The protein below binds the small molecule below.
Small molecule (SMILES): OCC[C@H]1CCCC(=C(c2ccc(O)cc2)c2ccc(O)cc2)C1

Binding-site contacts:
Ligand atom O21 contacts residue MET46 of chain 1.A at 3.2 Å.
Ligand atom O21 contacts residue LEU228 of chain 1.A at 3.5 Å.
Ligand atom C09 contacts residue GLU56 of chain 1.A at 3.3 Å.
Ligand atom C20 contacts residue LEU228 of chain 1.A at 3.6 Å (hydrophobic).
Ligand atom O01 contacts residue LEU228 of chain 1.A at 3.6 Å.
Ligand atom C24 contacts residue ALA53 of chain 1.A at 3.4 Å (hydrophobic).
Ligand atom C04 contacts residue LEU49 of chain 1.A at 3.8 Å (hydrophobic).
Ligand atom C03 contacts residue LEU228 of chain 1.A at 3.7 Å (hydrophobic).
Ligand atom C20 contacts residue GLY224 of chain 1.A at 3.9 Å.
Ligand atom C08 contacts residue ALA53 of chain 1.A at 3.9 Å (hydrophobic).
Ligand atom C03 contacts residue THR50 of chain 1.A at 3.6 Å.
Ligand atom C03 contacts residue LEU49 of chain 1.A at 4.0 Å (hydrophobic).
Ligand atom C15 contacts residue PHE107 of chain 1.A at 3.9 Å (hydrophobic).
Ligand atom C16 contacts residue PHE107 of chain 1.A at 3.7 Å (hydrophobic).
Ligand atom O01 contacts residue THR50 of chain 1.A at 2.9 Å (h-bond).
Ligand atom C08 contacts residue PHE107 of chain 1.A at 4.0 Å (hydrophobic).
Ligand atom C12 contacts residue LEU94 of chain 1.A at 4.0 Å (hydrophobic).
Ligand atom O11 contacts residue ARG97 of chain 1.A at 3.1 Å (salt-bridge).
Ligand atom C19 contacts residue HIS227 of chain 1.A at 3.6 Å.
Ligand atom C10 contacts residue LEU90 of chain 1.A at 4.0 Å (hydrophobic).
Ligand atom C23 contacts residue ALA53 of chain 1.A at 3.6 Å (hydrophobic).
Ligand atom C07 contacts residue PHE107 of chain 1.A at 3.9 Å (hydrophobic).
Ligand atom C09 contacts residue PHE107 of chain 1.A at 3.9 Å (hydrophobic).
Ligand atom C16 contacts residue LEU131 of chain 1.A at 3.8 Å (hydrophobic).
Ligand atom O01 contacts residue LEU243 of chain 1.A at 3.6 Å.
Ligand atom O01 contacts residue LEU239 of chain 1.A at 3.6 Å.
Ligand atom O11 contacts residue LEU90 of chain 1.A at 3.9 Å.
Ligand atom C13 contacts residue LEU90 of chain 1.A at 4.1 Å (hydrophobic).
Ligand atom C02 contacts residue THR50 of chain 1.A at 3.7 Å.
Ligand atom C23 contacts residue LEU87 of chain 1.A at 4.0 Å (hydrophobic).
Ligand atom C10 contacts residue GLU56 of chain 1.A at 3.3 Å.
Ligand atom O11 contacts residue GLU56 of chain 1.A at 2.6 Å (salt-bridge).
Ligand atom C08 contacts residue LEU49 of chain 1.A at 4.0 Å (hydrophobic).
Ligand atom O21 contacts residue HIS227 of chain 1.A at 3.1 Å (h-bond).
Ligand atom C24 contacts residue LEU228 of chain 1.A at 4.0 Å (hydrophobic).
Ligand atom C12 contacts residue LEU90 of chain 1.A at 3.5 Å (hydrophobic).
Ligand atom C02 contacts residue LEU228 of chain 1.A at 3.6 Å (hydrophobic).
Ligand atom C20 contacts residue HIS227 of chain 1.A at 3.4 Å.
Ligand atom C17 contacts residue MET124 of chain 1.A at 4.1 Å (hydrophobic).
Ligand atom C17 contacts residue ILE127 of chain 1.A at 3.9 Å (hydrophobic).

Sequence of chain 1.A:
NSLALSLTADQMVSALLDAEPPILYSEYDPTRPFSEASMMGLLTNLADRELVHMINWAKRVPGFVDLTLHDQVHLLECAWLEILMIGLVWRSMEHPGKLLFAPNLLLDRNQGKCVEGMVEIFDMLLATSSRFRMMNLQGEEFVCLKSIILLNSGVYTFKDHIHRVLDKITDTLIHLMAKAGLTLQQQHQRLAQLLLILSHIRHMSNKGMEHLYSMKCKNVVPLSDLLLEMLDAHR